The protein below binds the small molecule below.
Small molecule (SMILES): C/C(=C\CNc1ncnc2[nH]cnc12)CO

Sequence of chain 1.A:
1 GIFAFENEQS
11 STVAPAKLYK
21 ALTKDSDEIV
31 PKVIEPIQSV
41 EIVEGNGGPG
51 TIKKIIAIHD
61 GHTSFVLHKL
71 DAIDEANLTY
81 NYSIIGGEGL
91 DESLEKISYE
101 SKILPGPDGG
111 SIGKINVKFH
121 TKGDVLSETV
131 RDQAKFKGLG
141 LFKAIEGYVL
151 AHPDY

Binding-site contacts:
Ligand atom C6 contacts residue ALA144 of chain 1.A at 3.8 Å (hydrophobic).
Ligand atom N1 contacts residue ILE34 of chain 1.A at 4.1 Å.
Ligand atom C8 contacts residue ALA144 of chain 1.A at 4.0 Å (hydrophobic).
Ligand atom C14 contacts residue PHE136 of chain 1.A at 4.3 Å (hydrophobic).
Ligand atom N7 contacts residue ALA144 of chain 1.A at 3.9 Å.
Ligand atom C6 contacts residue GLY140 of chain 1.A at 4.0 Å.
Ligand atom C4 contacts residue LYS143 of chain 1.A at 4.4 Å.
Ligand atom N3 contacts residue ALA144 of chain 1.A at 3.7 Å.
Ligand atom N7 contacts residue LYS143 of chain 1.A at 3.8 Å.
Ligand atom C5 contacts residue GLY140 of chain 1.A at 4.1 Å.
Ligand atom C4 contacts residue ALA144 of chain 1.A at 3.6 Å (hydrophobic).
Ligand atom O16 contacts residue LYS137 of chain 1.A at 4.2 Å.
Ligand atom C2 contacts residue ALA144 of chain 1.A at 3.6 Å (hydrophobic).
Ligand atom N9 contacts residue ALA144 of chain 1.A at 4.0 Å.
Ligand atom N1 contacts residue VAL33 of chain 1.A at 3.8 Å.
Ligand atom C12 contacts residue ILE34 of chain 1.A at 4.0 Å (hydrophobic).
Ligand atom C5 contacts residue ALA144 of chain 1.A at 3.8 Å (hydrophobic).
Ligand atom C15 contacts residue GLY140 of chain 1.A at 3.4 Å.
Ligand atom N10 contacts residue ILE34 of chain 1.A at 4.3 Å.
Ligand atom N9 contacts residue LYS143 of chain 1.A at 3.7 Å.
Ligand atom N10 contacts residue ALA144 of chain 1.A at 4.5 Å.
Ligand atom N9 contacts residue GLY140 of chain 1.A at 4.2 Å.
Ligand atom C15 contacts residue PHE136 of chain 1.A at 4.3 Å (hydrophobic).
Ligand atom N10 contacts residue GLY140 of chain 1.A at 3.9 Å.
Ligand atom C2 contacts residue VAL33 of chain 1.A at 3.5 Å (hydrophobic).
Ligand atom C13 contacts residue GLY140 of chain 1.A at 4.4 Å.
Ligand atom C11 contacts residue ILE34 of chain 1.A at 3.6 Å (hydrophobic).
Ligand atom C8 contacts residue LYS143 of chain 1.A at 3.6 Å.
Ligand atom N1 contacts residue ALA144 of chain 1.A at 3.7 Å.
Ligand atom N3 contacts residue VAL33 of chain 1.A at 4.5 Å.